Binding-site contacts:
Ligand atom OP2 contacts residue VAL65 of chain 1.A at 3.6 Å.
Ligand atom P contacts residue GLY66 of chain 1.A at 3.9 Å.
Ligand atom OP2 contacts residue LYS68 of chain 1.A at 3.0 Å (salt-bridge).
Ligand atom P contacts residue NA1 of chain 1.F at 3.5 Å.
Ligand atom O5' contacts residue GLY66 of chain 1.A at 3.8 Å.
Ligand atom OP2 contacts residue LYS68 of chain 1.A at 3.2 Å.
Ligand atom C5' contacts residue TYR39 of chain 1.A at 3.5 Å (hydrophobic).
Ligand atom P contacts residue VAL65 of chain 1.A at 3.7 Å.
Ligand atom O3' contacts residue GLY64 of chain 1.A at 3.4 Å.
Ligand atom O3' contacts residue ILE69 of chain 1.A at 3.5 Å.
Ligand atom OP2 contacts residue GLY66 of chain 1.A at 3.7 Å.
Ligand atom C8 contacts residue LYS35 of chain 1.A at 3.5 Å.
Ligand atom OP2 contacts residue NA1 of chain 1.F at 3.4 Å (h-bond).
Ligand atom OP1 contacts residue ILE69 of chain 1.A at 3.1 Å (h-bond).
Ligand atom P contacts residue LYS68 of chain 1.A at 3.9 Å.
Ligand atom C5' contacts residue GLY64 of chain 1.A at 3.6 Å.
Ligand atom C3' contacts residue LYS68 of chain 1.A at 3.8 Å.
Ligand atom OP1 contacts residue VAL65 of chain 1.A at 3.2 Å (h-bond).
Ligand atom O4' contacts residue ALA38 of chain 1.A at 3.9 Å.
Ligand atom C4' contacts residue GLY64 of chain 1.A at 3.3 Å.
Ligand atom OP1 contacts residue GLY66 of chain 1.A at 2.9 Å (h-bond).
Ligand atom OP1 contacts residue LYS68 of chain 1.A at 3.7 Å.
Ligand atom O3' contacts residue VAL65 of chain 1.A at 3.6 Å (h-bond).
Ligand atom N3 contacts residue ALA38 of chain 1.A at 3.6 Å.
Ligand atom O5' contacts residue LYS35 of chain 1.A at 3.7 Å.
Ligand atom P contacts residue LYS35 of chain 1.A at 3.6 Å.
Ligand atom OP2 contacts residue LYS72 of chain 1.A at 3.6 Å (salt-bridge).
Ligand atom OP1 contacts residue LEU62 of chain 1.A at 3.6 Å (h-bond).
Ligand atom OP1 contacts residue LYS68 of chain 1.A at 2.6 Å (salt-bridge).
Ligand atom OP1 contacts residue PRO63 of chain 1.A at 3.9 Å.
Ligand atom N7 contacts residue LYS35 of chain 1.A at 3.6 Å.
Ligand atom OP2 contacts residue THR67 of chain 1.A at 3.9 Å.
Ligand atom OP1 contacts residue GLY64 of chain 1.A at 3.1 Å (h-bond).
Ligand atom OP1 contacts residue THR67 of chain 1.A at 3.8 Å.
Ligand atom OP3 contacts residue LYS35 of chain 1.A at 2.5 Å (salt-bridge).
Ligand atom P contacts residue LYS68 of chain 1.A at 3.2 Å.
Ligand atom P contacts residue ILE69 of chain 1.A at 3.9 Å.
Ligand atom OP1 contacts residue NA1 of chain 1.F at 2.7 Å (h-bond).
Ligand atom C3' contacts residue GLY66 of chain 1.A at 3.7 Å.
Ligand atom O3' contacts residue LYS68 of chain 1.A at 3.9 Å.

A protein and the small-molecule ligand that binds it are described below.
Small molecule (SMILES): Cc1cn([C@H]2C[C@H](O[P](=O)(O)OC[C@H]3O[C@@H](n4ccc(N)nc4=O)C[C@@H]3O[P](=O)(O)OC[C@H]3O[C@@H](n4cnc5c(=O)nc(N)[nH]c54)C[C@@H]3O[P](=O)(O)OC[C@H]3O[C@@H](n4cnc5c(=O)nc(N)[nH]c54)C[C@@H]3O)[C@@H](CO[P](=O)(O)O[C@H]3C[C@H](n4cnc5c(=O)nc(N)[nH]c54)O[C@@H]3COP(=O)(O)O)O2)c(=O)[nH]c1=O

Sequence of chain 1.A:
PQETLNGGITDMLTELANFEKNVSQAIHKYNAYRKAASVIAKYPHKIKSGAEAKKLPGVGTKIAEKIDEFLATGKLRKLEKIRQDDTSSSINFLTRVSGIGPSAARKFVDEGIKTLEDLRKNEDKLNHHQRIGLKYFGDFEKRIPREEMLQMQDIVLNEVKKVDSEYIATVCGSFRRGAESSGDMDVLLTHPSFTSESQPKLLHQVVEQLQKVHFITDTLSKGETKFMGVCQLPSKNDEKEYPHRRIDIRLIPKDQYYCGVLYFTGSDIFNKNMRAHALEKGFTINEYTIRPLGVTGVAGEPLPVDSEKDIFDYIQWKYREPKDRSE